Binding-site contacts:
Ligand atom C15 contacts residue GLY225 of chain 1.B at 4.1 Å.
Ligand atom C21 contacts residue LEU229 of chain 1.B at 3.7 Å (hydrophobic).
Ligand atom C21 contacts residue TRP87 of chain 1.B at 3.7 Å (hydrophobic).
Ligand atom C12 contacts residue LEU50 of chain 1.B at 4.1 Å (hydrophobic).
Ligand atom C3 contacts residue PHE108 of chain 1.B at 4.1 Å (hydrophobic).
Ligand atom C19 contacts residue ALA54 of chain 1.B at 3.8 Å (hydrophobic).
Ligand atom C10 contacts residue PHE108 of chain 1.B at 3.7 Å (hydrophobic).
Ligand atom C18 contacts residue GLY225 of chain 1.B at 3.8 Å.
Ligand atom C1 contacts residue LEU50 of chain 1.B at 3.3 Å (hydrophobic).
Ligand atom C1 contacts residue ALA54 of chain 1.B at 3.8 Å (hydrophobic).
Ligand atom O3 contacts residue GLU57 of chain 1.B at 2.5 Å (salt-bridge).
Ligand atom C4 contacts residue LEU91 of chain 1.B at 3.9 Å (hydrophobic).
Ligand atom C9 contacts residue PHE108 of chain 1.B at 4.1 Å (hydrophobic).
Ligand atom C2 contacts residue LEU50 of chain 1.B at 3.8 Å (hydrophobic).
Ligand atom C16 contacts residue ILE128 of chain 1.B at 3.8 Å (hydrophobic).
Ligand atom C2 contacts residue ALA54 of chain 1.B at 3.8 Å (hydrophobic).
Ligand atom O20 contacts residue THR51 of chain 1.B at 3.6 Å.
Ligand atom O20 contacts residue ALA54 of chain 1.B at 3.7 Å.
Ligand atom O3 contacts residue ARG98 of chain 1.B at 3.1 Å (salt-bridge).
Ligand atom C6 contacts residue LEU95 of chain 1.B at 3.7 Å (hydrophobic).
Ligand atom C4 contacts residue PHE108 of chain 1.B at 4.0 Å (hydrophobic).
Ligand atom O17 contacts residue HIS228 of chain 1.B at 2.8 Å (h-bond).
Ligand atom C16 contacts residue HIS228 of chain 1.B at 3.4 Å.
Ligand atom C2 contacts residue PHE108 of chain 1.B at 4.0 Å (hydrophobic).
Ligand atom C21 contacts residue ALA54 of chain 1.B at 3.6 Å (hydrophobic).
Ligand atom O17 contacts residue LEU229 of chain 1.B at 3.4 Å (h-bond).
Ligand atom C3 contacts residue ARG98 of chain 1.B at 4.1 Å.
Ligand atom C1 contacts residue PHE108 of chain 1.B at 4.0 Å (hydrophobic).
Ligand atom C2 contacts residue GLU57 of chain 1.B at 3.2 Å.
Ligand atom C16 contacts residue GLY225 of chain 1.B at 4.0 Å.
Ligand atom C7 contacts residue MET92 of chain 1.B at 3.9 Å (hydrophobic).
Ligand atom O3 contacts residue LEU91 of chain 1.B at 3.8 Å.
Ligand atom C11 contacts residue LEU50 of chain 1.B at 4.0 Å (hydrophobic).
Ligand atom C18 contacts residue LEU229 of chain 1.B at 3.9 Å (hydrophobic).
Ligand atom C4 contacts residue LEU95 of chain 1.B at 4.1 Å (hydrophobic).
Ligand atom C17 contacts residue HIS228 of chain 1.B at 3.4 Å.
Ligand atom C5 contacts residue PHE108 of chain 1.B at 3.7 Å (hydrophobic).
Ligand atom O17 contacts residue MET47 of chain 1.B at 3.4 Å.
Ligand atom C6 contacts residue MET92 of chain 1.B at 3.7 Å (hydrophobic).
Ligand atom C3 contacts residue GLU57 of chain 1.B at 3.2 Å.

A protein and the small-molecule ligand that binds it are described below.
Small molecule (SMILES): COC[C@H]1C[C@]2(C)[C@@H](O)CC[C@H]2[C@@H]2CCc3cc(O)ccc3[C@@H]12

Sequence of chain 1.B:
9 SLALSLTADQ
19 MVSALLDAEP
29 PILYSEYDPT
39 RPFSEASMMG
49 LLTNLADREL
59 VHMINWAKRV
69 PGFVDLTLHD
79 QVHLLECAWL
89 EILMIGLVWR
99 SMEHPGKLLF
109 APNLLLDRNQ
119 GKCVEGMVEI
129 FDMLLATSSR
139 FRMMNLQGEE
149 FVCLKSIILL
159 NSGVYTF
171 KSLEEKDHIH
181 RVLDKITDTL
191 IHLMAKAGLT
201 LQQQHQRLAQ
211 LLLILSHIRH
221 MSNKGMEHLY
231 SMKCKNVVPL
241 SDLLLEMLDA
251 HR